The small molecule below binds the protein below.
Small molecule (SMILES): Nc1nc(O)c2cc(C[C@@H](C(=O)O)c3ccc(C(=O)N[C@@H](CCC(=O)O)C(=O)O)cc3)ccc2n1

Binding-site contacts:
Ligand atom CA1 contacts residue HIS108 of chain 1.B at 3.3 Å.
Ligand atom NA2 contacts residue THR140 of chain 1.B at 3.4 Å (h-bond).
Ligand atom N1 contacts residue LEU92 of chain 1.B at 3.0 Å (h-bond).
Ligand atom OA2 contacts residue HIS108 of chain 1.B at 2.8 Å (h-bond).
Ligand atom NA2 contacts residue LEU92 of chain 1.B at 2.9 Å (h-bond).
Ligand atom CA contacts residue MET89 of chain 1.B at 3.6 Å (hydrophobic).
Ligand atom OA1 contacts residue GAR1 of chain 1.F at 3.1 Å (h-bond).
Ligand atom C16 contacts residue MET89 of chain 1.B at 3.4 Å (hydrophobic).
Ligand atom OE1 contacts residue ARG90 of chain 1.B at 3.1 Å.
Ligand atom C8 contacts residue ILE91 of chain 1.B at 3.6 Å (hydrophobic).
Ligand atom OE1 contacts residue ARG64 of chain 1.B at 2.9 Å (salt-bridge).
Ligand atom OA1 contacts residue HIS108 of chain 1.B at 2.9 Å (h-bond).
Ligand atom O4 contacts residue ASP144 of chain 1.B at 2.8 Å (salt-bridge).
Ligand atom C9 contacts residue ASN106 of chain 1.B at 3.4 Å.
Ligand atom C4 contacts residue VAL139 of chain 1.B at 3.6 Å (hydrophobic).
Ligand atom C9 contacts residue GAR1 of chain 1.F at 3.3 Å.
Ligand atom OA1 contacts residue ASN106 of chain 1.B at 3.1 Å (h-bond).
Ligand atom OE1 contacts residue ILE91 of chain 1.B at 2.6 Å (h-bond).
Ligand atom C10 contacts residue ASP144 of chain 1.B at 3.6 Å.
Ligand atom N contacts residue MET89 of chain 1.B at 3.1 Å (h-bond).
Ligand atom C15 contacts residue PHE88 of chain 1.B at 3.3 Å (hydrophobic).
Ligand atom OA2 contacts residue GAR1 of chain 1.F at 3.3 Å (h-bond).
Ligand atom N3 contacts residue VAL139 of chain 1.B at 3.4 Å.
Ligand atom O4 contacts residue GLU142 of chain 1.B at 3.5 Å (salt-bridge).
Ligand atom OT contacts residue LEU118 of chain 1.B at 3.1 Å.
Ligand atom C15 contacts residue GAR1 of chain 1.F at 3.0 Å.
Ligand atom N3 contacts residue THR140 of chain 1.B at 2.8 Å (h-bond).
Ligand atom O17 contacts residue ILE91 of chain 1.B at 3.4 Å.
Ligand atom C8 contacts residue ARG90 of chain 1.B at 3.0 Å.
Ligand atom C7 contacts residue PHE88 of chain 1.B at 3.6 Å (hydrophobic).
Ligand atom CA1 contacts residue GAR1 of chain 1.F at 3.0 Å.
Ligand atom C11 contacts residue LEU118 of chain 1.B at 3.6 Å (hydrophobic).
Ligand atom OA1 contacts residue ASP144 of chain 1.B at 3.6 Å.
Ligand atom C2 contacts residue THR140 of chain 1.B at 3.5 Å.
Ligand atom C10 contacts residue GAR1 of chain 1.F at 3.5 Å.
Ligand atom C8 contacts residue LEU92 of chain 1.B at 3.6 Å (hydrophobic).
Ligand atom C7 contacts residue ARG90 of chain 1.B at 3.2 Å.
Ligand atom C14 contacts residue GAR1 of chain 1.F at 3.6 Å.
Ligand atom NA2 contacts residue VAL97 of chain 1.B at 3.0 Å.
Ligand atom CD contacts residue ARG64 of chain 1.B at 3.5 Å.

Sequence of chain 1.B:
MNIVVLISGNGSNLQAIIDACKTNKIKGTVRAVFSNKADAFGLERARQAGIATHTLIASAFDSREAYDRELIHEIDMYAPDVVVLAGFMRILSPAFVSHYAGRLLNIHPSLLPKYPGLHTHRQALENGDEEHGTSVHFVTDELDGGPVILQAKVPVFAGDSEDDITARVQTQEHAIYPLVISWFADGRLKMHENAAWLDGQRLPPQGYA